This protein binds this small molecule.
Small molecule (SMILES): O=C(O)CS

Binding-site contacts:
Ligand atom O contacts residue GLU197 of chain 2.A at 4.0 Å.
Ligand atom OXT contacts residue HIS137 of chain 2.A at 4.2 Å.
Ligand atom C contacts residue FE1 of chain 2.D at 3.0 Å.
Ligand atom S2 contacts residue PHE176 of chain 2.A at 3.5 Å.
Ligand atom OXT contacts residue GLU231 of chain 2.A at 3.5 Å (salt-bridge).
Ligand atom OXT contacts residue OH1 of chain 2.F at 2.6 Å (h-bond).
Ligand atom OXT contacts residue FE1 of chain 2.D at 2.1 Å.
Ligand atom C contacts residue GLU197 of chain 2.A at 3.4 Å.
Ligand atom CA contacts residue FE1 of chain 2.D at 3.9 Å.
Ligand atom O contacts residue FE1 of chain 2.E at 3.7 Å.
Ligand atom OXT contacts residue GLU104 of chain 2.A at 3.0 Å (salt-bridge).
Ligand atom CA contacts residue FE1 of chain 2.E at 4.3 Å.
Ligand atom S2 contacts residue PHE196 of chain 2.A at 4.1 Å.
Ligand atom S2 contacts residue GLU103 of chain 2.A at 4.4 Å.
Ligand atom O contacts residue GLU104 of chain 2.A at 3.9 Å.
Ligand atom C contacts residue GLU134 of chain 2.A at 3.6 Å.
Ligand atom OXT contacts residue HIS234 of chain 2.A at 4.2 Å.
Ligand atom C contacts residue FE1 of chain 2.E at 3.2 Å.
Ligand atom O contacts residue PHE196 of chain 2.A at 4.4 Å.
Ligand atom C contacts residue OH1 of chain 2.F at 3.6 Å.
Ligand atom C contacts residue GLU104 of chain 2.A at 3.4 Å.
Ligand atom OXT contacts residue FE1 of chain 2.E at 2.2 Å.
Ligand atom O contacts residue GLU231 of chain 2.A at 3.9 Å.
Ligand atom CA contacts residue GLU197 of chain 2.A at 3.8 Å.
Ligand atom O contacts residue FE1 of chain 2.D at 3.6 Å.
Ligand atom CA contacts residue ALA107 of chain 2.A at 3.9 Å (hydrophobic).
Ligand atom OXT contacts residue GLU134 of chain 2.A at 2.7 Å (salt-bridge).
Ligand atom CA contacts residue GLU134 of chain 2.A at 3.8 Å.
Ligand atom CA contacts residue GLU104 of chain 2.A at 3.9 Å.
Ligand atom O contacts residue OH1 of chain 2.F at 4.0 Å.
Ligand atom C contacts residue GLU231 of chain 2.A at 4.0 Å.
Ligand atom S2 contacts residue GLU104 of chain 2.A at 4.3 Å.
Ligand atom OXT contacts residue GLU197 of chain 2.A at 3.1 Å (salt-bridge).
Ligand atom O contacts residue THR201 of chain 2.A at 4.1 Å.

Sequence of chain 2.A:
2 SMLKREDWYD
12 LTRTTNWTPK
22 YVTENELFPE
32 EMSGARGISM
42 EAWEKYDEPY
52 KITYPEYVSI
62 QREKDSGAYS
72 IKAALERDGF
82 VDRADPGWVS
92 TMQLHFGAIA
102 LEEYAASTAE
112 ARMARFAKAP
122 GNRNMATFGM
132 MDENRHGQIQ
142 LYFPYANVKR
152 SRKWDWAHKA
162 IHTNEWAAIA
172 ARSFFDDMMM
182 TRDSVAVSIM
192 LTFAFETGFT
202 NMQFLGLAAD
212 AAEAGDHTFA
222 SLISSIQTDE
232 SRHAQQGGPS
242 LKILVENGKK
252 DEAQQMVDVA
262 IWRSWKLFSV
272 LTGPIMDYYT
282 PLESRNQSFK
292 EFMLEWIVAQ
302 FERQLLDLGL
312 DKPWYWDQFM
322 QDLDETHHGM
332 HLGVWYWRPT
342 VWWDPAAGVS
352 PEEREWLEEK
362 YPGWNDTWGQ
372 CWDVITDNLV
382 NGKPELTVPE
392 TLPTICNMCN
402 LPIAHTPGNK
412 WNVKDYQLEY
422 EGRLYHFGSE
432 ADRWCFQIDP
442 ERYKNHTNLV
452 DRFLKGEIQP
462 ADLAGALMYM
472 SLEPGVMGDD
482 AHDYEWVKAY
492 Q